Binding-site contacts:
Ligand atom C contacts residue ALA229 of chain 1.D at 4.1 Å (hydrophobic).
Ligand atom CB contacts residue ASN212 of chain 1.D at 3.7 Å.
Ligand atom OXT contacts residue ASN212 of chain 1.D at 3.3 Å (h-bond).
Ligand atom OXT contacts residue SER228 of chain 1.D at 3.1 Å.
Ligand atom O71 contacts residue ARG186 of chain 1.F at 3.3 Å (salt-bridge).
Ligand atom C5 contacts residue MET206 of chain 1.F at 3.5 Å (hydrophobic).
Ligand atom C contacts residue SER228 of chain 1.D at 3.4 Å.
Ligand atom C7 contacts residue ARG186 of chain 1.F at 3.5 Å.
Ligand atom C4 contacts residue GLU224 of chain 1.F at 4.2 Å.
Ligand atom CA contacts residue SER228 of chain 1.D at 4.3 Å.
Ligand atom CB contacts residue GLU224 of chain 1.F at 4.1 Å.
Ligand atom O71 contacts residue MET206 of chain 1.F at 4.0 Å.
Ligand atom O71 contacts residue PHE173 of chain 1.D at 3.9 Å.
Ligand atom C6 contacts residue MET206 of chain 1.F at 3.6 Å (hydrophobic).
Ligand atom O contacts residue MET246 of chain 1.D at 4.4 Å.
Ligand atom O71 contacts residue ARG194 of chain 1.D at 2.8 Å (salt-bridge).
Ligand atom O contacts residue GLY247 of chain 1.D at 3.2 Å.
Ligand atom C6 contacts residue ARG194 of chain 1.D at 3.9 Å.
Ligand atom O72 contacts residue ARG186 of chain 1.F at 2.7 Å (salt-bridge).
Ligand atom O72 contacts residue PHE132 of chain 1.D at 3.4 Å.
Ligand atom CA contacts residue GLU224 of chain 1.F at 3.3 Å.
Ligand atom C contacts residue ASN212 of chain 1.D at 4.3 Å.
Ligand atom C7 contacts residue ARG194 of chain 1.D at 3.7 Å.
Ligand atom C contacts residue GLY247 of chain 1.D at 4.3 Å.
Ligand atom C4 contacts residue MET206 of chain 1.F at 4.2 Å (hydrophobic).
Ligand atom OXT contacts residue ALA229 of chain 1.D at 3.0 Å (h-bond).
Ligand atom C7 contacts residue MET206 of chain 1.F at 3.9 Å (hydrophobic).
Ligand atom C5 contacts residue MET222 of chain 1.F at 3.5 Å (hydrophobic).
Ligand atom O71 contacts residue PHE132 of chain 1.D at 3.9 Å.
Ligand atom CA contacts residue ASN212 of chain 1.D at 4.4 Å.
Ligand atom C6 contacts residue ASN212 of chain 1.D at 4.1 Å.
Ligand atom N contacts residue GLU224 of chain 1.F at 2.8 Å (salt-bridge).
Ligand atom O contacts residue SER228 of chain 1.D at 3.2 Å.
Ligand atom O72 contacts residue MET222 of chain 1.F at 4.3 Å.
Ligand atom C4 contacts residue MET222 of chain 1.F at 4.1 Å (hydrophobic).
Ligand atom C7 contacts residue PHE132 of chain 1.D at 3.9 Å (hydrophobic).
Ligand atom CB contacts residue MET206 of chain 1.F at 3.8 Å (hydrophobic).

Sequence of chain 1.D:
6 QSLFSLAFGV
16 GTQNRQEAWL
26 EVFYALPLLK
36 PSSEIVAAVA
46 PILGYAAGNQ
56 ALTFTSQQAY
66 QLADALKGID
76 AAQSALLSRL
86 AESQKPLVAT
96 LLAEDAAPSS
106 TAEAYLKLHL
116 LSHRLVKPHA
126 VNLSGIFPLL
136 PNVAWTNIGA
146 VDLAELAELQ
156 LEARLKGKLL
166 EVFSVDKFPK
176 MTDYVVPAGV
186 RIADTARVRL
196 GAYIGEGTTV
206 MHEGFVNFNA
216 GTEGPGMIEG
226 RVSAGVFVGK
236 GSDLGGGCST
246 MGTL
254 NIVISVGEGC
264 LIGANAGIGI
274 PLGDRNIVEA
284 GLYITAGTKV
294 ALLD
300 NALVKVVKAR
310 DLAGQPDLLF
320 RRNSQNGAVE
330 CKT

This small molecule binds to this protein.
Small molecule (SMILES): N[C@@H](CCCCC(=O)O)C(=O)O

Sequence of chain 1.F:
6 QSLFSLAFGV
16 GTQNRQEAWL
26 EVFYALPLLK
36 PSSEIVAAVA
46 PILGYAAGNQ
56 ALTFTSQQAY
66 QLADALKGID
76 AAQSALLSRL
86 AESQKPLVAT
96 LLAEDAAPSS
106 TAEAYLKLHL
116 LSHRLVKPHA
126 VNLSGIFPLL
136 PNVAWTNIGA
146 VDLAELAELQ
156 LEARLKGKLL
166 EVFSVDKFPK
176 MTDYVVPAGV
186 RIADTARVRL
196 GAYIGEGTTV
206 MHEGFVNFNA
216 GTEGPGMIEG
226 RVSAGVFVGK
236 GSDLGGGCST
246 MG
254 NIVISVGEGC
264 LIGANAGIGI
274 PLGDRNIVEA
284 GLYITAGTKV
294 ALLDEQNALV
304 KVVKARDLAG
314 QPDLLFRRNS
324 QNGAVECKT